The small molecule below binds the protein below.
Small molecule (SMILES): O=C(CCC1CCCCC1)N(CCO)C[C@H](O)[C@H](O)[C@H](O)[C@H](O)CO

Binding-site contacts:
Ligand atom O63 contacts residue THR165 of chain 1.A at 4.3 Å.
Ligand atom C41 contacts residue SER168 of chain 1.A at 4.1 Å.
Ligand atom C9 contacts residue LEU125 of chain 1.A at 4.3 Å (hydrophobic).
Ligand atom C60 contacts residue SER168 of chain 1.A at 4.4 Å.
Ligand atom C9 contacts residue GLU129 of chain 1.A at 4.0 Å.
Ligand atom O51 contacts residue SER168 of chain 1.A at 3.9 Å.
Ligand atom O63 contacts residue SER168 of chain 1.A at 3.7 Å.
Ligand atom C37 contacts residue SER168 of chain 1.A at 3.2 Å.
Ligand atom C18 contacts residue ASP173 of chain 1.A at 3.9 Å.
Ligand atom C30 contacts residue TRP161 of chain 1.A at 4.5 Å (hydrophobic).
Ligand atom C21 contacts residue ASP173 of chain 1.A at 3.8 Å.
Ligand atom O34 contacts residue SER170 of chain 1.A at 3.7 Å.
Ligand atom C12 contacts residue GLU129 of chain 1.A at 4.3 Å.
Ligand atom C24 contacts residue TRP161 of chain 1.A at 4.2 Å (hydrophobic).
Ligand atom C24 contacts residue ASP173 of chain 1.A at 2.9 Å.
Ligand atom C30 contacts residue ASP173 of chain 1.A at 4.2 Å.
Ligand atom C35 contacts residue SER168 of chain 1.A at 4.3 Å.
Ligand atom C40 contacts residue SER168 of chain 1.A at 4.3 Å.
Ligand atom C15 contacts residue ARG128 of chain 1.A at 3.6 Å.
Ligand atom O47 contacts residue SER170 of chain 1.A at 3.4 Å (h-bond).
Ligand atom C18 contacts residue ARG128 of chain 1.A at 4.2 Å.
Ligand atom O47 contacts residue ALA169 of chain 1.A at 3.8 Å.
Ligand atom C21 contacts residue ARG128 of chain 1.A at 4.3 Å.
Ligand atom N33 contacts residue SER168 of chain 1.A at 4.2 Å.
Ligand atom O34 contacts residue ASP173 of chain 1.A at 4.1 Å.
Ligand atom C27 contacts residue ASP173 of chain 1.A at 3.6 Å.
Ligand atom C36 contacts residue SER168 of chain 1.A at 4.2 Å.
Ligand atom O47 contacts residue SER168 of chain 1.A at 2.8 Å (h-bond).
Ligand atom C35 contacts residue TRP161 of chain 1.A at 4.2 Å (hydrophobic).
Ligand atom C27 contacts residue TRP161 of chain 1.A at 3.6 Å (hydrophobic).

Sequence of chain 1.A:
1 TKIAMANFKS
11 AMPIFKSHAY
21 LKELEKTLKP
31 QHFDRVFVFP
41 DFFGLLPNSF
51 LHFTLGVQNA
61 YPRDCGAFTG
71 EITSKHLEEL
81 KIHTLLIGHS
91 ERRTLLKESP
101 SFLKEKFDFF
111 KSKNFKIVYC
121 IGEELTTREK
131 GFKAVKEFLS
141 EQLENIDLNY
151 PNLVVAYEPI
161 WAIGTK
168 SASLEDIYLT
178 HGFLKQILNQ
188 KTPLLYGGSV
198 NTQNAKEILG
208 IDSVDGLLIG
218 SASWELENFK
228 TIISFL